A protein and the small-molecule ligand that binds it are described below.
Small molecule (SMILES): CC(=O)N[C@H]1[C@H](O[C@H]2[C@H](O)[C@@H](NC(C)=O)CO[C@@H]2CO)O[C@H](CO)[C@@H](O)[C@@H]1O

Sequence of chain 53.H:
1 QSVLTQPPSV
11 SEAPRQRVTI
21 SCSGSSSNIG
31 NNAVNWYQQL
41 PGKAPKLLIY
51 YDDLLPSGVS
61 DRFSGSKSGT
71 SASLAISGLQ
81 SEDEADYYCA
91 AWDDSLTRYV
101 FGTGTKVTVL

Sequence of chain 53.C:
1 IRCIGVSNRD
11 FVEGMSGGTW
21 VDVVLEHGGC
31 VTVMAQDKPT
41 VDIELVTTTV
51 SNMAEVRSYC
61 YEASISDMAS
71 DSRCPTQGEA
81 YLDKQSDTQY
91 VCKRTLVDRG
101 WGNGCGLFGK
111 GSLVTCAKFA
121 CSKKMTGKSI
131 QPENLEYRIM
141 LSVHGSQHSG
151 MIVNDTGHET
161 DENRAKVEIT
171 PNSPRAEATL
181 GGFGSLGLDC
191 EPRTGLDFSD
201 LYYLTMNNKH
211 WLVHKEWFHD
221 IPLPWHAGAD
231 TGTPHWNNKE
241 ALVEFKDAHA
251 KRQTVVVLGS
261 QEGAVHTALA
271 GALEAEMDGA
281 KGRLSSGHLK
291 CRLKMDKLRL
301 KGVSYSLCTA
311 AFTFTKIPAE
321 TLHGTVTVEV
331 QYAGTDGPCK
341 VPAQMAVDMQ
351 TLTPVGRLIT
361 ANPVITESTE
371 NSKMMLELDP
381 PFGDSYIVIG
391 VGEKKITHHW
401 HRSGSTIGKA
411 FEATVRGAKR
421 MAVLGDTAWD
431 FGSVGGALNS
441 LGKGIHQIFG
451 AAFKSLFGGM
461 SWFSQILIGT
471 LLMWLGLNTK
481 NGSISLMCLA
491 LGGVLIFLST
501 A

Binding-site contacts:
Ligand atom C7 contacts residue ASN154 of chain 53.C at 3.4 Å.
Ligand atom N2 contacts residue ASN154 of chain 53.C at 3.9 Å.
Ligand atom C7 contacts residue GLY150 of chain 53.C at 3.7 Å.
Ligand atom O4 contacts residue LEU96 of chain 53.H at 3.2 Å.
Ligand atom N2 contacts residue LEU96 of chain 53.H at 3.6 Å.
Ligand atom O7 contacts residue HIS148 of chain 53.C at 4.0 Å.
Ligand atom C7 contacts residue MET151 of chain 53.C at 4.3 Å (hydrophobic).
Ligand atom C8 contacts residue ASN154 of chain 53.C at 4.2 Å.
Ligand atom O7 contacts residue GLY150 of chain 53.C at 2.8 Å (h-bond).
Ligand atom C2 contacts residue MET151 of chain 53.C at 4.1 Å (hydrophobic).
Ligand atom C1 contacts residue MET151 of chain 53.C at 3.6 Å (hydrophobic).
Ligand atom C1 contacts residue LEU96 of chain 53.H at 3.9 Å (hydrophobic).
Ligand atom C4 contacts residue LEU96 of chain 53.H at 4.3 Å (hydrophobic).
Ligand atom O5 contacts residue MET151 of chain 53.C at 3.8 Å.
Ligand atom O5 contacts residue ASN154 of chain 53.C at 4.0 Å.
Ligand atom O3 contacts residue SER95 of chain 53.H at 3.2 Å (h-bond).
Ligand atom C2 contacts residue ASN154 of chain 53.C at 4.0 Å.
Ligand atom C1 contacts residue SER95 of chain 53.H at 3.6 Å.
Ligand atom C2 contacts residue SER95 of chain 53.H at 3.4 Å.
Ligand atom C8 contacts residue SER95 of chain 53.H at 3.5 Å.
Ligand atom C8 contacts residue GLY150 of chain 53.C at 3.8 Å.
Ligand atom O7 contacts residue ASN154 of chain 53.C at 2.9 Å (h-bond).
Ligand atom C8 contacts residue ASP94 of chain 53.H at 3.5 Å.
Ligand atom O3 contacts residue LEU96 of chain 53.H at 4.1 Å.
Ligand atom C2 contacts residue LEU96 of chain 53.H at 3.6 Å (hydrophobic).
Ligand atom C3 contacts residue LEU96 of chain 53.H at 4.2 Å (hydrophobic).
Ligand atom O5 contacts residue LEU96 of chain 53.H at 4.5 Å.
Ligand atom C7 contacts residue SER95 of chain 53.H at 3.5 Å.
Ligand atom C3 contacts residue SER95 of chain 53.H at 3.2 Å.
Ligand atom N2 contacts residue SER95 of chain 53.H at 2.6 Å (h-bond).
Ligand atom O7 contacts residue MET151 of chain 53.C at 3.3 Å.
Ligand atom C1 contacts residue ASN154 of chain 53.C at 3.1 Å.